Binding-site contacts:
Ligand atom CAQ contacts residue ALA155 of chain 1.A at 3.9 Å (hydrophobic).
Ligand atom CAU contacts residue TYR87 of chain 1.A at 3.9 Å (hydrophobic).
Ligand atom CAJ contacts residue LYS142 of chain 1.A at 3.4 Å.
Ligand atom CAE contacts residue ALA35 of chain 1.A at 3.6 Å (hydrophobic).
Ligand atom NAN contacts residue LEU145 of chain 1.A at 3.2 Å.
Ligand atom CAH contacts residue TYR87 of chain 1.A at 3.8 Å (hydrophobic).
Ligand atom NAM contacts residue TYR87 of chain 1.A at 3.4 Å.
Ligand atom CAI contacts residue LEU145 of chain 1.A at 3.4 Å (hydrophobic).
Ligand atom CAE contacts residue THR85 of chain 1.A at 3.1 Å.
Ligand atom CAK contacts residue SER92 of chain 1.A at 3.6 Å.
Ligand atom NAW contacts residue LEU145 of chain 1.A at 3.2 Å.
Ligand atom CAG contacts residue GLY91 of chain 1.A at 3.8 Å.
Ligand atom CAC contacts residue LEU65 of chain 1.A at 3.5 Å (hydrophobic).
Ligand atom CAU contacts residue LEU145 of chain 1.A at 3.5 Å (hydrophobic).
Ligand atom CAL contacts residue VAL24 of chain 1.A at 3.9 Å (hydrophobic).
Ligand atom OAB contacts residue GOL1 of chain 1.F at 3.1 Å (h-bond).
Ligand atom CAD contacts residue LEU65 of chain 1.A at 3.8 Å (hydrophobic).
Ligand atom CAE contacts residue LEU65 of chain 1.A at 3.6 Å (hydrophobic).
Ligand atom CAV contacts residue TYR21 of chain 1.A at 3.8 Å (hydrophobic).
Ligand atom CAA contacts residue ALA155 of chain 1.A at 3.3 Å (hydrophobic).
Ligand atom NAN contacts residue VAL24 of chain 1.A at 3.8 Å.
Ligand atom CAG contacts residue HIS88 of chain 1.A at 3.2 Å.
Ligand atom CAS contacts residue LEU145 of chain 1.A at 3.6 Å (hydrophobic).
Ligand atom CAT contacts residue ALA35 of chain 1.A at 3.9 Å (hydrophobic).
Ligand atom CAA contacts residue LYS142 of chain 1.A at 3.5 Å.
Ligand atom CAH contacts residue HIS86 of chain 1.A at 3.2 Å.
Ligand atom CAU contacts residue HIS88 of chain 1.A at 3.7 Å.
Ligand atom CAC contacts residue THR85 of chain 1.A at 3.5 Å.
Ligand atom CAP contacts residue ALA155 of chain 1.A at 3.6 Å (hydrophobic).
Ligand atom CAG contacts residue TYR87 of chain 1.A at 3.8 Å (hydrophobic).
Ligand atom CAT contacts residue LEU145 of chain 1.A at 3.6 Å (hydrophobic).
Ligand atom CAR contacts residue LEU65 of chain 1.A at 3.9 Å (hydrophobic).
Ligand atom NAM contacts residue HIS86 of chain 1.A at 3.9 Å.
Ligand atom CAK contacts residue LYS142 of chain 1.A at 3.5 Å.
Ligand atom OAB contacts residue ASP156 of chain 1.A at 3.9 Å.
Ligand atom CAF contacts residue GLY91 of chain 1.A at 3.7 Å.
Ligand atom CAR contacts residue LEU145 of chain 1.A at 3.7 Å (hydrophobic).
Ligand atom CAH contacts residue HIS88 of chain 1.A at 3.8 Å.
Ligand atom NAM contacts residue HIS88 of chain 1.A at 3.0 Å (h-bond).
Ligand atom CAH contacts residue ALA35 of chain 1.A at 3.5 Å (hydrophobic).

Sequence of chain 1.A:
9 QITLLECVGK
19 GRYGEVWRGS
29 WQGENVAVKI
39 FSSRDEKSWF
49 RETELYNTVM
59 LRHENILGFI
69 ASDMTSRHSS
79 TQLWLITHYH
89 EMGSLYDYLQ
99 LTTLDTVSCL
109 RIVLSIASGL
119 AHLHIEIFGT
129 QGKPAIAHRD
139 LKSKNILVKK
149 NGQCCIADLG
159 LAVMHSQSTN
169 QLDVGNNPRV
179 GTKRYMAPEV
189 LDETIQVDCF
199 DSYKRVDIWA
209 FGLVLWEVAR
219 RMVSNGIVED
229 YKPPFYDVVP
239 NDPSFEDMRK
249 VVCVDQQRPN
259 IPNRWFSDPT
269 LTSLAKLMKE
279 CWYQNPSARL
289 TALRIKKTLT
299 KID

A small-molecule ligand and the protein it binds are described below.
Small molecule (SMILES): CC(=O)c1cccc(-c2cnc3ccc(NCC4CC4)nn23)c1